Binding-site contacts:
Ligand atom C8 contacts residue HIS270 of chain 1.C at 3.6 Å.
Ligand atom C3 contacts residue ASN364 of chain 1.C at 3.1 Å.
Ligand atom C2 contacts residue HIS270 of chain 1.C at 4.2 Å.
Ligand atom O6 contacts residue ALA369 of chain 1.C at 3.8 Å.
Ligand atom N2 contacts residue HIS270 of chain 1.C at 3.7 Å.
Ligand atom N2 contacts residue THR366 of chain 1.C at 3.8 Å.
Ligand atom C2 contacts residue THR366 of chain 1.C at 4.3 Å.
Ligand atom C8 contacts residue THR366 of chain 1.C at 3.8 Å.
Ligand atom C7 contacts residue THR366 of chain 1.C at 3.5 Å.
Ligand atom C6 contacts residue HIS368 of chain 1.C at 3.6 Å.
Ligand atom O7 contacts residue ASN364 of chain 1.C at 4.2 Å.
Ligand atom C6 contacts residue TYR337 of chain 1.C at 4.1 Å (hydrophobic).
Ligand atom C5 contacts residue ASN364 of chain 1.C at 3.2 Å.
Ligand atom O5 contacts residue HIS368 of chain 1.C at 3.7 Å.
Ligand atom O5 contacts residue THR366 of chain 1.C at 2.9 Å (h-bond).
Ligand atom O5 contacts residue ASN364 of chain 1.C at 2.5 Å (h-bond).
Ligand atom C3 contacts residue HIS270 of chain 1.C at 4.4 Å.
Ligand atom O3 contacts residue ASN364 of chain 1.C at 2.9 Å (h-bond).
Ligand atom C5 contacts residue THR366 of chain 1.C at 4.2 Å.
Ligand atom C4 contacts residue ASN364 of chain 1.C at 3.8 Å.
Ligand atom C2 contacts residue ASN364 of chain 1.C at 2.5 Å.
Ligand atom C1 contacts residue THR366 of chain 1.C at 3.2 Å.
Ligand atom C6 contacts residue ASN364 of chain 1.C at 3.2 Å.
Ligand atom C7 contacts residue HIS270 of chain 1.C at 3.1 Å.
Ligand atom N2 contacts residue ASN364 of chain 1.C at 3.7 Å.
Ligand atom O6 contacts residue TYR337 of chain 1.C at 4.2 Å.
Ligand atom O7 contacts residue HIS270 of chain 1.C at 2.8 Å (h-bond).
Ligand atom C5 contacts residue HIS368 of chain 1.C at 3.9 Å.
Ligand atom C1 contacts residue ASN364 of chain 1.C at 1.4 Å.
Ligand atom C7 contacts residue ASN364 of chain 1.C at 4.4 Å.
Ligand atom O7 contacts residue THR366 of chain 1.C at 3.6 Å.
Ligand atom O6 contacts residue HIS368 of chain 1.C at 3.4 Å.

Sequence of chain 1.C:
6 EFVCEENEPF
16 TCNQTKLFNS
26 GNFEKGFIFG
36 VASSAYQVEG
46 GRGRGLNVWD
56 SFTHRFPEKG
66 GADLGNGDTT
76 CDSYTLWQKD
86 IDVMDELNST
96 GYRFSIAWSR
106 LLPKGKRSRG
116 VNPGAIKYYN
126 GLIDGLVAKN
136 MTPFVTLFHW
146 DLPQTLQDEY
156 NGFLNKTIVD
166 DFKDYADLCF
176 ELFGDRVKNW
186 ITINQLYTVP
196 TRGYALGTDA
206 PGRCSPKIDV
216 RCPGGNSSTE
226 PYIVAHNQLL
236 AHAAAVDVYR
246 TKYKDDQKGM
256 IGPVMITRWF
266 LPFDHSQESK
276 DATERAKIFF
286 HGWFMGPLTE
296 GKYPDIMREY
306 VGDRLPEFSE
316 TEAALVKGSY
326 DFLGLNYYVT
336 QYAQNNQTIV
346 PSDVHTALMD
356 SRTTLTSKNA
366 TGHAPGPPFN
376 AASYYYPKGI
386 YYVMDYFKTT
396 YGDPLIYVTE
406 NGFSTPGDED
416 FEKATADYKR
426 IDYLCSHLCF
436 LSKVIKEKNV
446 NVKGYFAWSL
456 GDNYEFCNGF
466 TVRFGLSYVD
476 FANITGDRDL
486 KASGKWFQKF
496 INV

This small molecule binds to this protein.
Small molecule (SMILES): CC(=O)N[C@@H]1[C@@H](O)[C@H](O)[C@@H](CO)O[C@H]1O